The protein below binds the small molecule below.
Small molecule (SMILES): CC(=O)N[C@H]1[C@H](O[C@H]2[C@H](O)[C@@H](NC(C)=O)CO[C@@H]2CO)O[C@H](CO)[C@@H](O)[C@@H]1O

Binding-site contacts:
Ligand atom C8 contacts residue GLY150 of chain 3.A at 4.3 Å.
Ligand atom C1 contacts residue ASN154 of chain 3.A at 2.6 Å.
Ligand atom C6 contacts residue THR156 of chain 3.A at 4.2 Å.
Ligand atom C8 contacts residue ASN154 of chain 3.A at 3.4 Å.
Ligand atom C2 contacts residue ASN154 of chain 3.A at 2.9 Å.
Ligand atom O5 contacts residue THR156 of chain 3.A at 3.9 Å.
Ligand atom O7 contacts residue THR156 of chain 3.A at 4.2 Å.
Ligand atom C7 contacts residue ASN154 of chain 3.A at 1.9 Å.
Ligand atom C3 contacts residue ASN154 of chain 3.A at 4.3 Å.
Ligand atom O5 contacts residue ASN154 of chain 3.A at 3.7 Å.
Ligand atom C7 contacts residue VAL153 of chain 3.A at 4.0 Å (hydrophobic).
Ligand atom O7 contacts residue VAL153 of chain 3.A at 2.8 Å (h-bond).
Ligand atom C5 contacts residue THR156 of chain 3.A at 3.7 Å.
Ligand atom C1 contacts residue THR156 of chain 3.A at 4.1 Å.
Ligand atom O7 contacts residue ASN154 of chain 3.A at 1.3 Å (h-bond).
Ligand atom O7 contacts residue GLY150 of chain 3.A at 4.2 Å.
Ligand atom C7 contacts residue GLY150 of chain 3.A at 4.5 Å.
Ligand atom N2 contacts residue ASN154 of chain 3.A at 2.2 Å (h-bond).

Sequence of chain 3.A:
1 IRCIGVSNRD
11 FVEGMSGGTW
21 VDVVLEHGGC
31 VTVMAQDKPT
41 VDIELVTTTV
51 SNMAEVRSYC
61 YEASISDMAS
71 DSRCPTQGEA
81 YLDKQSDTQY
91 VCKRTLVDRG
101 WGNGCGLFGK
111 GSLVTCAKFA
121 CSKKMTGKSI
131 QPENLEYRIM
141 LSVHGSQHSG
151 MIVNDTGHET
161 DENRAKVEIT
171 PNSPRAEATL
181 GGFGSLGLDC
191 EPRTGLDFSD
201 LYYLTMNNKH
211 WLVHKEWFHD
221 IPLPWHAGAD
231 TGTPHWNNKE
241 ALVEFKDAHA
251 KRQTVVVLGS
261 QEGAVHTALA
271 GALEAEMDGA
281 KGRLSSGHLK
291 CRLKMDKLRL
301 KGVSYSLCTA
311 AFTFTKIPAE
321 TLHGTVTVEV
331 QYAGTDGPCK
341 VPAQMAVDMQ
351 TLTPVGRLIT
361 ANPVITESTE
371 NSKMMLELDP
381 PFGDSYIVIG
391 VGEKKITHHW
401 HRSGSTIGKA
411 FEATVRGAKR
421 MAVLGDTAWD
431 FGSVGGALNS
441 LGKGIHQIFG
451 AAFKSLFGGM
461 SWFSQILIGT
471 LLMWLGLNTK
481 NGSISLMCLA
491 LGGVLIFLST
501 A